Sequence of chain 1.B:
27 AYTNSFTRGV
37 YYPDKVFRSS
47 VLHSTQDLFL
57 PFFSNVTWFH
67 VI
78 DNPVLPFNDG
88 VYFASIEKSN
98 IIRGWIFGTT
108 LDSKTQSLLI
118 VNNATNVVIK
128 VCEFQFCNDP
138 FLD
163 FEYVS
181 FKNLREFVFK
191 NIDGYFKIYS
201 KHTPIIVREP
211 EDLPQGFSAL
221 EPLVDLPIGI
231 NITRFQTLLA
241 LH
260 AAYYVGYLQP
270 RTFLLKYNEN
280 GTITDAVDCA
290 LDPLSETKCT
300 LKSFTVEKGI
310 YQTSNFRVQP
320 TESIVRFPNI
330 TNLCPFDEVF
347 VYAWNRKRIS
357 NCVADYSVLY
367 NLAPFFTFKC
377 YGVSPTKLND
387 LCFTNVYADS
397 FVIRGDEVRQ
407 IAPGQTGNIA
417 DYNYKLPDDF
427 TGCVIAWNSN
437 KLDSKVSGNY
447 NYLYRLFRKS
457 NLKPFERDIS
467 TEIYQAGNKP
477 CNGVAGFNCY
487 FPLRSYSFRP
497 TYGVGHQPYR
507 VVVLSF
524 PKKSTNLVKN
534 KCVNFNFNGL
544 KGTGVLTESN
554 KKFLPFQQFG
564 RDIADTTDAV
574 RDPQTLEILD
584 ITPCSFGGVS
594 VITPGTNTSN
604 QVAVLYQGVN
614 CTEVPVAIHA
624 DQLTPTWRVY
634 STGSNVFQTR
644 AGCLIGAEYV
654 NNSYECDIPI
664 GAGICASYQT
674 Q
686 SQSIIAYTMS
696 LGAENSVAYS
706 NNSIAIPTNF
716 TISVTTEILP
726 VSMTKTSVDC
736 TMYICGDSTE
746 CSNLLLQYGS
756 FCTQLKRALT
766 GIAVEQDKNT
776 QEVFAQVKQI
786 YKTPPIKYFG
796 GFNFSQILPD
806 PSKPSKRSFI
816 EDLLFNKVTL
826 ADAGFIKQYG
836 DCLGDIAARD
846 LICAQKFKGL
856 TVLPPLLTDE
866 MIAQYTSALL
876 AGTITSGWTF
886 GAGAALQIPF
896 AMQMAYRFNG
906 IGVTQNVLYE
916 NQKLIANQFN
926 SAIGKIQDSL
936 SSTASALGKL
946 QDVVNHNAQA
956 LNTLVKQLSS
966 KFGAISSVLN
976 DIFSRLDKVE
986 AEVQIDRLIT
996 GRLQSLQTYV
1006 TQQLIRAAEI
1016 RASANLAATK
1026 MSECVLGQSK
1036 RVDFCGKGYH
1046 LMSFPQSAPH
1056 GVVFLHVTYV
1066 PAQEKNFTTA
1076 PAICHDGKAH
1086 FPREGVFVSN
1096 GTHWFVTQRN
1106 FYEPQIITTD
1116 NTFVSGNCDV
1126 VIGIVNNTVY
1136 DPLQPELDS

Sequence of chain 1.A:
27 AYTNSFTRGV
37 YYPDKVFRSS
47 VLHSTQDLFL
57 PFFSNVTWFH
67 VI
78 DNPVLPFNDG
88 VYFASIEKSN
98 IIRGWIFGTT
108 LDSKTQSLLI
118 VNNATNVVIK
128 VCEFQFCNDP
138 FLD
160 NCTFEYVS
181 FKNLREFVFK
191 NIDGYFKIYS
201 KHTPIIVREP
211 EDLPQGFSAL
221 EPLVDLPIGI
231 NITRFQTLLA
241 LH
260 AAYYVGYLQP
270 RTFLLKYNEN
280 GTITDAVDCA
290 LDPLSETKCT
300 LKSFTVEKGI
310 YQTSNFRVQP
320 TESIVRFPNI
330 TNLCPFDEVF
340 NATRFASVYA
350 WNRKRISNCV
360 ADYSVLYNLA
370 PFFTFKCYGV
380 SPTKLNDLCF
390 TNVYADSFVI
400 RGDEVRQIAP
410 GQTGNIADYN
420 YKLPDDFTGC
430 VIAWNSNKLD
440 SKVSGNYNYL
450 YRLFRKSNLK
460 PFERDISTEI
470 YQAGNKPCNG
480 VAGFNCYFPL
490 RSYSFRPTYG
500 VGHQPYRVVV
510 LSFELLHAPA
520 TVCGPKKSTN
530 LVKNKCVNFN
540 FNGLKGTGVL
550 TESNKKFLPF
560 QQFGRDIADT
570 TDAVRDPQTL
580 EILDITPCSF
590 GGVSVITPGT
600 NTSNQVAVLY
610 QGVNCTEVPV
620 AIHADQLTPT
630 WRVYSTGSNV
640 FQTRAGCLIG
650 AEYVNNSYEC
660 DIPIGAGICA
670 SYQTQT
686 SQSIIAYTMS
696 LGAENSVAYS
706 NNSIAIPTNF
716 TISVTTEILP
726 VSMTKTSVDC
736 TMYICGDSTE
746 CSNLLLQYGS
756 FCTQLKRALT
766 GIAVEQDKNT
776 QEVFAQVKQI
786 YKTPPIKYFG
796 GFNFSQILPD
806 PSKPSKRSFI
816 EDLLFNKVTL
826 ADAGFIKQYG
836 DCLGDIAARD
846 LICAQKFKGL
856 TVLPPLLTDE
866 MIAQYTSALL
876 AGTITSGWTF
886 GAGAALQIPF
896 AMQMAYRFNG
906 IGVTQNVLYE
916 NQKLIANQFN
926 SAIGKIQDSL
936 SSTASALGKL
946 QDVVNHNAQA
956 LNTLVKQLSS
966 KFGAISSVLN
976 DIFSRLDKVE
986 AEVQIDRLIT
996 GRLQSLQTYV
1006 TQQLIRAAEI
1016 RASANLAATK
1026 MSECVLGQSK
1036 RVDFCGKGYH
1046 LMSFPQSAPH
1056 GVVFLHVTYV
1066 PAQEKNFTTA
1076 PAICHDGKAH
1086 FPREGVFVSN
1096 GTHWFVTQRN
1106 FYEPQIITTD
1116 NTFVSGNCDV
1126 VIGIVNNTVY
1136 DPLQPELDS

A small-molecule ligand and the protein it binds are described below.
Small molecule (SMILES): CC(=O)N[C@H]1[C@H](O[C@H]2[C@H](O)[C@@H](NC(C)=O)CO[C@@H]2CO)O[C@H](CO)[C@@H](O[C@@H]2O[C@H](CO)[C@@H](O)[C@H](O)[C@@H]2O)[C@@H]1O

Binding-site contacts:
Ligand atom C2 contacts residue ASN1071 of chain 1.A at 2.5 Å.
Ligand atom C7 contacts residue ASN1071 of chain 1.A at 3.7 Å.
Ligand atom C8 contacts residue ALA703 of chain 1.A at 4.4 Å (hydrophobic).
Ligand atom C5 contacts residue ALA703 of chain 1.A at 3.8 Å (hydrophobic).
Ligand atom C1 contacts residue ASN1071 of chain 1.A at 1.4 Å.
Ligand atom C8 contacts residue GLU1069 of chain 1.A at 4.2 Å.
Ligand atom C5 contacts residue ASN1071 of chain 1.A at 3.6 Å.
Ligand atom O6 contacts residue ALA703 of chain 1.A at 3.9 Å.
Ligand atom C3 contacts residue ASN1071 of chain 1.A at 3.8 Å.
Ligand atom C4 contacts residue ALA703 of chain 1.A at 4.2 Å (hydrophobic).
Ligand atom O7 contacts residue ASN1071 of chain 1.A at 4.1 Å.
Ligand atom N2 contacts residue ALA703 of chain 1.A at 4.2 Å.
Ligand atom N2 contacts residue ASN1071 of chain 1.A at 3.0 Å (h-bond).
Ligand atom C1 contacts residue GLN892 of chain 1.B at 3.9 Å.
Ligand atom C6 contacts residue ALA703 of chain 1.A at 4.1 Å (hydrophobic).
Ligand atom C4 contacts residue ASN1071 of chain 1.A at 4.2 Å.
Ligand atom O4 contacts residue ALA703 of chain 1.A at 3.6 Å.
Ligand atom O5 contacts residue ASN1071 of chain 1.A at 2.3 Å (h-bond).